Sequence of chain 2.D:
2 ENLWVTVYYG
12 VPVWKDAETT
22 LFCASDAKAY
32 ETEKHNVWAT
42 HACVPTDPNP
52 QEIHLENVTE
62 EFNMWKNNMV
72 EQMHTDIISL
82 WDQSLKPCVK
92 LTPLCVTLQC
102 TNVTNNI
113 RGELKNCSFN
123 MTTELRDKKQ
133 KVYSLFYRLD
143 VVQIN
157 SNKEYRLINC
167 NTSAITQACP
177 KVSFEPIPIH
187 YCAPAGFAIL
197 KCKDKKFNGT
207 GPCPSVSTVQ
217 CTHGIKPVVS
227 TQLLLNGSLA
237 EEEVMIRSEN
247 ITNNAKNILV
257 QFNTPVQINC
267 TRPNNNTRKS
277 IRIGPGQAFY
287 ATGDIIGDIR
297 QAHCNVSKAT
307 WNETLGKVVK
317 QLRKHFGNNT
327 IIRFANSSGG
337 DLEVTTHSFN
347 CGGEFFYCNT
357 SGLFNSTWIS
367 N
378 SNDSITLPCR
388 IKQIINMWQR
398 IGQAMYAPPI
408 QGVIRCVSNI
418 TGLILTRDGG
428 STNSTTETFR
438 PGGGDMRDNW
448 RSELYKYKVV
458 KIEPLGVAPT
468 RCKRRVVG

This protein binds this small molecule.
Small molecule (SMILES): CC(=O)N[C@H]1[C@H](O[C@H]2[C@H](O)[C@@H](NC(C)=O)CO[C@@H]2CO)O[C@H](CO)[C@@H](O[C@@H]2O[C@H](CO)[C@@H](O)[C@H](O)[C@@H]2O)[C@@H]1O

Binding-site contacts:
Ligand atom C8 contacts residue GLN263 of chain 2.D at 3.7 Å.
Ligand atom C1 contacts residue ASN265 of chain 2.D at 1.4 Å.
Ligand atom C1 contacts residue GLN263 of chain 2.D at 3.7 Å.
Ligand atom C8 contacts residue ASN265 of chain 2.D at 3.5 Å.
Ligand atom C3 contacts residue ASN265 of chain 2.D at 3.5 Å.
Ligand atom O3 contacts residue GLN263 of chain 2.D at 4.3 Å.
Ligand atom C5 contacts residue ARG412 of chain 2.D at 3.7 Å.
Ligand atom C2 contacts residue GLN263 of chain 2.D at 3.7 Å.
Ligand atom C5 contacts residue ASN265 of chain 2.D at 3.3 Å.
Ligand atom O6 contacts residue ARG412 of chain 2.D at 2.5 Å (salt-bridge).
Ligand atom C8 contacts residue ASN301 of chain 2.D at 3.5 Å.
Ligand atom C4 contacts residue ASN265 of chain 2.D at 3.9 Å.
Ligand atom C1 contacts residue ARG412 of chain 2.D at 4.2 Å.
Ligand atom C2 contacts residue ASN265 of chain 2.D at 2.2 Å.
Ligand atom C6 contacts residue ARG412 of chain 2.D at 3.3 Å.
Ligand atom C3 contacts residue GLN263 of chain 2.D at 3.6 Å.
Ligand atom C7 contacts residue GLN263 of chain 2.D at 4.3 Å.
Ligand atom O5 contacts residue ASN265 of chain 2.D at 2.0 Å (h-bond).
Ligand atom C7 contacts residue SER303 of chain 2.D at 4.4 Å.
Ligand atom C8 contacts residue SER303 of chain 2.D at 3.3 Å.
Ligand atom O5 contacts residue ARG412 of chain 2.D at 3.0 Å (salt-bridge).
Ligand atom C7 contacts residue ASN301 of chain 2.D at 4.4 Å.
Ligand atom C7 contacts residue ASN265 of chain 2.D at 3.6 Å.
Ligand atom N2 contacts residue ASN265 of chain 2.D at 2.7 Å (h-bond).
Ligand atom O7 contacts residue SER303 of chain 2.D at 4.4 Å.
Ligand atom N2 contacts residue GLN263 of chain 2.D at 3.4 Å (h-bond).
Ligand atom C6 contacts residue ASN265 of chain 2.D at 4.4 Å.
Ligand atom C8 contacts residue VAL302 of chain 2.D at 3.6 Å (hydrophobic).